Sequence of chain 1.D:
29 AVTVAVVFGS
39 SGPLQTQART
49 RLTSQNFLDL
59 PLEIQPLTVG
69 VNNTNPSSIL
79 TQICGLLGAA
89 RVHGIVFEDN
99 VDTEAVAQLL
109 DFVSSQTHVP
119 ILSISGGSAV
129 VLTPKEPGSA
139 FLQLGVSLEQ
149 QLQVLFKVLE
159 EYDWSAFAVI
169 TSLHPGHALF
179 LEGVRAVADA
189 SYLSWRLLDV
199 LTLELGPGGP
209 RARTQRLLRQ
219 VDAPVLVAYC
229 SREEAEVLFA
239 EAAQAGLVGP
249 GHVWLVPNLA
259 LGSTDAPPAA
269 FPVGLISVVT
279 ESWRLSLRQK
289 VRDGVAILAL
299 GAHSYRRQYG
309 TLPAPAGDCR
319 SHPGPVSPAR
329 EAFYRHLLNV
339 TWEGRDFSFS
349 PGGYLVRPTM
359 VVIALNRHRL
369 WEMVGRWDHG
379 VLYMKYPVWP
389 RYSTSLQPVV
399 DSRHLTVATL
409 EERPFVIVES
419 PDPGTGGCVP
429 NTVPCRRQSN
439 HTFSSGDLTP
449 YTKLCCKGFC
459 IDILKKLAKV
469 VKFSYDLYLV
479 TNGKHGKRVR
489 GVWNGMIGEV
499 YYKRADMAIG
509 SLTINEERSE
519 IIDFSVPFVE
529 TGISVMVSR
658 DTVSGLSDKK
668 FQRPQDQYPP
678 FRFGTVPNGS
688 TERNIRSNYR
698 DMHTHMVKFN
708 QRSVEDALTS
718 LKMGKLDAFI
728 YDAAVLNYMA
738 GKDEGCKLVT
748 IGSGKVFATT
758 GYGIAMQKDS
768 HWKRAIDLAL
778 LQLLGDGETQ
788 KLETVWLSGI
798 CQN

This protein binds this small molecule.
Small molecule (SMILES): CC(=O)N[C@@H]1[C@@H](O)[C@H](O)[C@@H](CO)O[C@H]1O

Binding-site contacts:
Ligand atom O7 contacts residue ASN438 of chain 1.D at 4.2 Å.
Ligand atom O5 contacts residue ASN438 of chain 1.D at 2.4 Å (h-bond).
Ligand atom C8 contacts residue ASN438 of chain 1.D at 3.3 Å.
Ligand atom C3 contacts residue ASN438 of chain 1.D at 3.8 Å.
Ligand atom C1 contacts residue ASN438 of chain 1.D at 1.4 Å.
Ligand atom C1 contacts residue THR440 of chain 1.D at 4.4 Å.
Ligand atom N2 contacts residue ASN438 of chain 1.D at 2.9 Å (h-bond).
Ligand atom C5 contacts residue ASN438 of chain 1.D at 3.7 Å.
Ligand atom C4 contacts residue ASN438 of chain 1.D at 4.2 Å.
Ligand atom C2 contacts residue ASN438 of chain 1.D at 2.5 Å.
Ligand atom O6 contacts residue THR440 of chain 1.D at 4.3 Å.
Ligand atom O5 contacts residue THR440 of chain 1.D at 4.4 Å.
Ligand atom C7 contacts residue ASN438 of chain 1.D at 3.3 Å.